A small-molecule ligand and the protein it binds are described below.
Small molecule (SMILES): CC(=O)N[C@H]1[C@H](O[C@H]2[C@H](O)[C@@H](NC(C)=O)CO[C@@H]2CO)O[C@H](CO)[C@@H](O)[C@@H]1O

Binding-site contacts:
Ligand atom C6 contacts residue GLN923 of chain 1.C at 3.9 Å.
Ligand atom C5 contacts residue LEU919 of chain 1.C at 3.7 Å (hydrophobic).
Ligand atom C8 contacts residue GLN923 of chain 1.C at 4.3 Å.
Ligand atom O7 contacts residue GLN1068 of chain 1.C at 3.2 Å (h-bond).
Ligand atom C1 contacts residue LEU919 of chain 1.C at 4.3 Å (hydrophobic).
Ligand atom C4 contacts residue ASN714 of chain 1.C at 4.2 Å.
Ligand atom O6 contacts residue LEU919 of chain 1.C at 4.0 Å.
Ligand atom N2 contacts residue ASN714 of chain 1.C at 2.9 Å (h-bond).
Ligand atom C6 contacts residue LEU919 of chain 1.C at 4.2 Å (hydrophobic).
Ligand atom C5 contacts residue GLN923 of chain 1.C at 4.1 Å.
Ligand atom O7 contacts residue ASN714 of chain 1.C at 3.0 Å (h-bond).
Ligand atom O6 contacts residue PHE715 of chain 1.C at 4.4 Å.
Ligand atom C7 contacts residue ASN714 of chain 1.C at 3.1 Å.
Ligand atom C4 contacts residue LEU919 of chain 1.C at 4.3 Å (hydrophobic).
Ligand atom C3 contacts residue ASN714 of chain 1.C at 3.8 Å.
Ligand atom C8 contacts residue ASN922 of chain 1.C at 4.4 Å.
Ligand atom O4 contacts residue LEU919 of chain 1.C at 3.8 Å.
Ligand atom O5 contacts residue ASN714 of chain 1.C at 2.4 Å (h-bond).
Ligand atom C8 contacts residue ASN714 of chain 1.C at 4.3 Å.
Ligand atom C8 contacts residue LEU919 of chain 1.C at 3.8 Å (hydrophobic).
Ligand atom C7 contacts residue GLN1068 of chain 1.C at 4.3 Å.
Ligand atom C7 contacts residue LEU919 of chain 1.C at 3.6 Å (hydrophobic).
Ligand atom O7 contacts residue LEU919 of chain 1.C at 3.4 Å.
Ligand atom N2 contacts residue LEU919 of chain 1.C at 4.4 Å.
Ligand atom C5 contacts residue ASN714 of chain 1.C at 3.6 Å.
Ligand atom C1 contacts residue ASN714 of chain 1.C at 1.4 Å.
Ligand atom O6 contacts residue GLN923 of chain 1.C at 2.6 Å (h-bond).
Ligand atom O5 contacts residue GLN1068 of chain 1.C at 4.3 Å.
Ligand atom O5 contacts residue GLN923 of chain 1.C at 4.5 Å.
Ligand atom C2 contacts residue ASN714 of chain 1.C at 2.5 Å.

Sequence of chain 1.C:
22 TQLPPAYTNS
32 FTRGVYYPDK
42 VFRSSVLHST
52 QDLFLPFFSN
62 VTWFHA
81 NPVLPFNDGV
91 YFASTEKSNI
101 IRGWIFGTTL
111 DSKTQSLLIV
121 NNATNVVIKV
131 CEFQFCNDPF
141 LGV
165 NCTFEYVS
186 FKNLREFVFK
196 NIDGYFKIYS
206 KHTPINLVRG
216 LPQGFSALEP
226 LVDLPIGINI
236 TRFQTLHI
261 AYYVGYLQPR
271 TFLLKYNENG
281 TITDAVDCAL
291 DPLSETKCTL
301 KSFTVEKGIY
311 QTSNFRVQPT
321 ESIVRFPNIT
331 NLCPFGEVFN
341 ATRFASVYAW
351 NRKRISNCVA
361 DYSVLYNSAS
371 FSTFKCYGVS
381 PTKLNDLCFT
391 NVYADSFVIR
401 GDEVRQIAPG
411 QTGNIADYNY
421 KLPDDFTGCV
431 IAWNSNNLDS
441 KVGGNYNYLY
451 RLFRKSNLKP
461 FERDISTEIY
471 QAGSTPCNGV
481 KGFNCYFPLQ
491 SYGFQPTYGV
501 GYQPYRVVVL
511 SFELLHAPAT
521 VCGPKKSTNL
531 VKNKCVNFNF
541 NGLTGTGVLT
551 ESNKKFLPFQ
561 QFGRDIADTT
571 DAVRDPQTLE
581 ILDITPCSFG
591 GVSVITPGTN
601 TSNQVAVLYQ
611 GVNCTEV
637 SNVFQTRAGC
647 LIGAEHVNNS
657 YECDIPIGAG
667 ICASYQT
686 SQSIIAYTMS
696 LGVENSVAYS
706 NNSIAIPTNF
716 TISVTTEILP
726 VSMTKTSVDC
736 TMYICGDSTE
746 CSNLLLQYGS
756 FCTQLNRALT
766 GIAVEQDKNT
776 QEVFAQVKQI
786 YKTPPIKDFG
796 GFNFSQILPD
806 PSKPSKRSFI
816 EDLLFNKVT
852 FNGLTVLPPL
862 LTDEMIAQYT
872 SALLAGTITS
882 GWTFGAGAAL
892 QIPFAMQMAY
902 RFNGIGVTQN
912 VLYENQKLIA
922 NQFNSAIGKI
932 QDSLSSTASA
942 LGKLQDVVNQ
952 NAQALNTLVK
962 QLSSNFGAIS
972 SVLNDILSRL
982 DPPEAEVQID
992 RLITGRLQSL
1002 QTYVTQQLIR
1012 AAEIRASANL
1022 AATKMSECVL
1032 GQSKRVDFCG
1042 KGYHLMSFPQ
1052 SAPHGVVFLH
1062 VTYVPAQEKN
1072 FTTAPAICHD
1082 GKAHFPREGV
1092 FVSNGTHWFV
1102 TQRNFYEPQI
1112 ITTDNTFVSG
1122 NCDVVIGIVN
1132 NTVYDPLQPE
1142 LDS